Sequence of chain 27.C:
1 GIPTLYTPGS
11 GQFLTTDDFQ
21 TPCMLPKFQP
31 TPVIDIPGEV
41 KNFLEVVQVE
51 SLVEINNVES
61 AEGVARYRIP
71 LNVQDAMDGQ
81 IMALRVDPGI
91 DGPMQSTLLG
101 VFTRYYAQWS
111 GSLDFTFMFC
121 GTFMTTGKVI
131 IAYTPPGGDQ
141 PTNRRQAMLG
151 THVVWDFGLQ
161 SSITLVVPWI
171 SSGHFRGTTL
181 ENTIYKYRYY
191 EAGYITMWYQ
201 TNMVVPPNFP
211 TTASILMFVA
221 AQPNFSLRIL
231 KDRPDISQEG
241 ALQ

A protein and the small-molecule ligand that binds it are described below.
Small molecule (SMILES): NCC(=O)O

Sequence of chain 27.A:
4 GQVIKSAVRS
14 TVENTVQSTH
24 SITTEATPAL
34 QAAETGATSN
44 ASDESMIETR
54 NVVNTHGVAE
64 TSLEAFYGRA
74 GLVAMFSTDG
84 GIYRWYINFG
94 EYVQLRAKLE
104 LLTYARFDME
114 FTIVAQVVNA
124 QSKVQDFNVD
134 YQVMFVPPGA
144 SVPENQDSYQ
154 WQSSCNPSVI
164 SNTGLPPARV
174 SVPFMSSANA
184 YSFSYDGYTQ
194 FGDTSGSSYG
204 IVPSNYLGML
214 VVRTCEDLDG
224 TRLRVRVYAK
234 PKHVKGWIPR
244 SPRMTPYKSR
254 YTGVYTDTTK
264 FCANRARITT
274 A

Binding-site contacts:
Ligand atom OXT contacts residue ASP235 of chain 27.C at 2.9 Å (salt-bridge).
Ligand atom OXT contacts residue CYS1 of chain 27.E at 2.7 Å (h-bond).
Ligand atom CA contacts residue PHE264 of chain 27.A at 3.1 Å (hydrophobic).
Ligand atom CA contacts residue CYS265 of chain 27.A at 4.4 Å (hydrophobic).
Ligand atom CA contacts residue CYS1 of chain 27.E at 2.4 Å (hydrophobic).
Ligand atom O contacts residue SER96 of chain 27.C at 3.6 Å.
Ligand atom O contacts residue GLN95 of chain 27.C at 3.3 Å (h-bond).
Ligand atom C contacts residue ASP235 of chain 27.C at 4.0 Å.
Ligand atom O contacts residue ASP235 of chain 27.C at 4.5 Å.
Ligand atom CA contacts residue MET247 of chain 27.A at 4.1 Å (hydrophobic).
Ligand atom O contacts residue CYS1 of chain 27.E at 3.7 Å.
Ligand atom OXT contacts residue PHE264 of chain 27.A at 4.2 Å.
Ligand atom N contacts residue CYS1 of chain 27.E at 1.3 Å.
Ligand atom C contacts residue PHE264 of chain 27.A at 3.8 Å (hydrophobic).
Ligand atom N contacts residue PHE264 of chain 27.A at 3.5 Å (h-bond).
Ligand atom C contacts residue MET247 of chain 27.A at 3.9 Å (hydrophobic).
Ligand atom O contacts residue MET247 of chain 27.A at 3.4 Å (h-bond).
Ligand atom C contacts residue GLN95 of chain 27.C at 3.1 Å.
Ligand atom CA contacts residue GLN95 of chain 27.C at 4.2 Å.
Ligand atom OXT contacts residue GLN95 of chain 27.C at 2.7 Å (h-bond).
Ligand atom C contacts residue CYS1 of chain 27.E at 2.8 Å (hydrophobic).
Ligand atom N contacts residue MET247 of chain 27.A at 3.8 Å.
Ligand atom O contacts residue PHE264 of chain 27.A at 3.9 Å.